Binding-site contacts:
Ligand atom C4 contacts residue ASN657 of chain 1.C at 4.2 Å.
Ligand atom O5 contacts residue ASN657 of chain 1.C at 2.3 Å (h-bond).
Ligand atom N2 contacts residue ASN657 of chain 1.C at 3.0 Å (h-bond).
Ligand atom C5 contacts residue ASN657 of chain 1.C at 3.6 Å.
Ligand atom O6 contacts residue ASN657 of chain 1.C at 4.4 Å.
Ligand atom C1 contacts residue ASN657 of chain 1.C at 1.4 Å.
Ligand atom C8 contacts residue HIS655 of chain 1.C at 3.1 Å.
Ligand atom C7 contacts residue HIS655 of chain 1.C at 4.4 Å.
Ligand atom C2 contacts residue ASN657 of chain 1.C at 2.5 Å.
Ligand atom C8 contacts residue VAL656 of chain 1.C at 4.4 Å (hydrophobic).
Ligand atom C3 contacts residue ASN657 of chain 1.C at 3.8 Å.
Ligand atom C7 contacts residue ASN657 of chain 1.C at 4.2 Å.

Sequence of chain 1.C:
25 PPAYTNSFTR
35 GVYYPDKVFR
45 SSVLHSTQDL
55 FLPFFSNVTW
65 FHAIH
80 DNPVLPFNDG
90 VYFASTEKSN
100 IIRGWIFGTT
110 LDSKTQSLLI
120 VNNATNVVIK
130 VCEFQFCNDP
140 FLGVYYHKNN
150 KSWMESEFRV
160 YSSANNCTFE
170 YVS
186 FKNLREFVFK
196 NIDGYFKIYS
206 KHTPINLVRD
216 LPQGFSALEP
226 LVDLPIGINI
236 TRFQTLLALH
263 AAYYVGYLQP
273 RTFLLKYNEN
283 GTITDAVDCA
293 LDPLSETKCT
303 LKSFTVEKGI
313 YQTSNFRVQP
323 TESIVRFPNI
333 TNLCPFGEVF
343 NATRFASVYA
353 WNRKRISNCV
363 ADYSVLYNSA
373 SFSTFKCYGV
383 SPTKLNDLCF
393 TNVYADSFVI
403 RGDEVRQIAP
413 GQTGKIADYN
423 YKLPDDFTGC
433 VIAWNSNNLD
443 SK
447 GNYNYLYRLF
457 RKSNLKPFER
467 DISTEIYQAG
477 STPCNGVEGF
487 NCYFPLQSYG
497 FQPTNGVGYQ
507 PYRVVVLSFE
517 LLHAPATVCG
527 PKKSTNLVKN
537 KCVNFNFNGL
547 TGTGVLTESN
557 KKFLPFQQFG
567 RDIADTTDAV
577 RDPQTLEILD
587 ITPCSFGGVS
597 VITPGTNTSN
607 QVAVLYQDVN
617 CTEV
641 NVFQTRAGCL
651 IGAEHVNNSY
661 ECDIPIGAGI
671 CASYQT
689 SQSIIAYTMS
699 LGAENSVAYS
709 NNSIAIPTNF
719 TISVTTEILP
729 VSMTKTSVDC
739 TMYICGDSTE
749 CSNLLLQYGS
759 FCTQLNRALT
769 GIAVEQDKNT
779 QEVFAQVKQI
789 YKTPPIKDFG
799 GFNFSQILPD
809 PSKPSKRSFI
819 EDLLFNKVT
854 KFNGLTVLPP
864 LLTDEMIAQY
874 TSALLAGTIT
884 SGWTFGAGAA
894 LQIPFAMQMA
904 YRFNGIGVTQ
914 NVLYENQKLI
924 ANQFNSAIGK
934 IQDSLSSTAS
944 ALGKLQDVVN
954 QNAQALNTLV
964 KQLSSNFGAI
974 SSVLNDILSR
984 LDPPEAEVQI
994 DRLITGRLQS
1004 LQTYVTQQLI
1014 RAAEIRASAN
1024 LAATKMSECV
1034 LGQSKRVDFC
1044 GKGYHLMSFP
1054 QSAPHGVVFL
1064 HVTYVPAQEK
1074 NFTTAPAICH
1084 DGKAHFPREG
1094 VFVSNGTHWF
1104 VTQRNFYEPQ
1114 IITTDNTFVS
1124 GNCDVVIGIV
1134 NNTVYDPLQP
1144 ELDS

A small-molecule ligand and the protein it binds are described below.
Small molecule (SMILES): CC(=O)N[C@@H]1[C@@H](O)[C@H](O)[C@@H](CO)O[C@H]1O